Sequence of chain 1.B:
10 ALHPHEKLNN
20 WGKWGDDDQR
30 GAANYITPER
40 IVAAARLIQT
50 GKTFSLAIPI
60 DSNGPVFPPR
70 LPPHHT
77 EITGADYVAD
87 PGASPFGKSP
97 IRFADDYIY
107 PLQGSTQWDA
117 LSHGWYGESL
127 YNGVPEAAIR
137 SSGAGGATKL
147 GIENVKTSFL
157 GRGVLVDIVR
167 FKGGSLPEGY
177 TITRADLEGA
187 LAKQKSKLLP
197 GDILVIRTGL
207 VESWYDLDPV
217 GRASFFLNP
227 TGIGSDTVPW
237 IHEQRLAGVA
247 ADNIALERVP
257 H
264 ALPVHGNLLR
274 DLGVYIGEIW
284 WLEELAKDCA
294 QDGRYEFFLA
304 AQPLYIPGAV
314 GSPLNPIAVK

Sequence of chain 1.D:
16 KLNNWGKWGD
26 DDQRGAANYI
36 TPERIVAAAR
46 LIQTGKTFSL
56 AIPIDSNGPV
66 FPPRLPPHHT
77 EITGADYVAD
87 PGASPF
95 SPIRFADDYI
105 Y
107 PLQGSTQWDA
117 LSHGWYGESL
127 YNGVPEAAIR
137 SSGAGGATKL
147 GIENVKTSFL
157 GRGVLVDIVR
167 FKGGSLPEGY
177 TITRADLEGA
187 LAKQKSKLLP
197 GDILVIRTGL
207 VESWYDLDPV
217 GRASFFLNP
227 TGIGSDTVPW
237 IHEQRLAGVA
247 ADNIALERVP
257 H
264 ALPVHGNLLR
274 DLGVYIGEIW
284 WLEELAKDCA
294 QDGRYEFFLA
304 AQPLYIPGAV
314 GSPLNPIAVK

This protein binds this small molecule.
Small molecule (SMILES): CC(=O)OP(=O)(O)O

Binding-site contacts:
Ligand atom O2P contacts residue GLN113 of chain 1.D at 4.4 Å.
Ligand atom O2P contacts residue ARG69 of chain 1.D at 3.0 Å (salt-bridge).
Ligand atom O2P contacts residue ILE250 of chain 1.D at 3.7 Å.
Ligand atom C1 contacts residue PHE99 of chain 1.B at 4.2 Å (hydrophobic).
Ligand atom O3P contacts residue GLU281 of chain 1.D at 2.5 Å (salt-bridge).
Ligand atom O1P contacts residue ARG69 of chain 1.D at 2.9 Å (salt-bridge).
Ligand atom O3P contacts residue ASP115 of chain 1.D at 4.0 Å.
Ligand atom O2P contacts residue GLU281 of chain 1.D at 2.7 Å (salt-bridge).
Ligand atom O1P contacts residue PHE99 of chain 1.B at 3.7 Å.
Ligand atom C1M contacts residue PHE66 of chain 1.D at 4.0 Å (hydrophobic).
Ligand atom O3P contacts residue HIS119 of chain 1.D at 4.1 Å.
Ligand atom C1 contacts residue ARG69 of chain 1.D at 4.3 Å.
Ligand atom O1 contacts residue ARG69 of chain 1.D at 4.4 Å.
Ligand atom O2 contacts residue GLU281 of chain 1.D at 4.5 Å.
Ligand atom P contacts residue GLU281 of chain 1.D at 3.6 Å.
Ligand atom O3P contacts residue ALA251 of chain 1.D at 4.1 Å.
Ligand atom O1 contacts residue LEU265 of chain 1.D at 4.3 Å.
Ligand atom O1P contacts residue HIS268 of chain 1.D at 4.4 Å.
Ligand atom O1 contacts residue PHE99 of chain 1.B at 3.1 Å.
Ligand atom O3P contacts residue HIS268 of chain 1.D at 2.5 Å (h-bond).
Ligand atom O1P contacts residue HIS119 of chain 1.D at 2.6 Å (h-bond).
Ligand atom P contacts residue ARG69 of chain 1.D at 3.8 Å.
Ligand atom O2 contacts residue ARG69 of chain 1.D at 4.4 Å.
Ligand atom O2 contacts residue ALA251 of chain 1.D at 4.1 Å.
Ligand atom O2 contacts residue HIS268 of chain 1.D at 4.0 Å.
Ligand atom P contacts residue HIS119 of chain 1.D at 3.8 Å.
Ligand atom O2P contacts residue HIS119 of chain 1.D at 4.5 Å.
Ligand atom P contacts residue HIS268 of chain 1.D at 3.8 Å.